This protein binds this small molecule.
Small molecule (SMILES): CC(=O)N[C@@H]1[C@@H](O)[C@H](O)[C@@H](CO)O[C@H]1O

Sequence of chain 1.A:
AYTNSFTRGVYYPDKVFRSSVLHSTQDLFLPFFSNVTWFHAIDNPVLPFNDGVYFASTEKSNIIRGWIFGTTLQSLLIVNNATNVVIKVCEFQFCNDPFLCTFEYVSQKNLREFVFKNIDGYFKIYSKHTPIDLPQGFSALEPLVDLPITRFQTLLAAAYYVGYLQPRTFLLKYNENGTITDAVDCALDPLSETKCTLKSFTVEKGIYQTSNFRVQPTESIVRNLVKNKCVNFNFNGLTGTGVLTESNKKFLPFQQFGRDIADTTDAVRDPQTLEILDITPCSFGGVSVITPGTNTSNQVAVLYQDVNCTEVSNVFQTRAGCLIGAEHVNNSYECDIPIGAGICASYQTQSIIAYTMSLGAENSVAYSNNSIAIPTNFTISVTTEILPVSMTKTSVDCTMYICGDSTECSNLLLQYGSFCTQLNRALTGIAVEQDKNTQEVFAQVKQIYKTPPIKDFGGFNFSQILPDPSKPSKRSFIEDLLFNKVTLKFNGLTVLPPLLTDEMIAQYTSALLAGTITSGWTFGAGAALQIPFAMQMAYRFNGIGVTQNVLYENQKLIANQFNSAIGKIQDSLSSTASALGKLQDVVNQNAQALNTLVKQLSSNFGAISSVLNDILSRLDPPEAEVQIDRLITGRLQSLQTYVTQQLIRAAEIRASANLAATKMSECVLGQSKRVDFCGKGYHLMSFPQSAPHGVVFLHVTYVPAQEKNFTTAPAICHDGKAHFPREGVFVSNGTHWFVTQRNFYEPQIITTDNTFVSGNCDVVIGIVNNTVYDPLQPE

Binding-site contacts:
Ligand atom O6 contacts residue ASN616 of chain 1.A at 4.4 Å.
Ligand atom O5 contacts residue ASN616 of chain 1.A at 2.3 Å (h-bond).
Ligand atom C5 contacts residue ASN616 of chain 1.A at 3.6 Å.
Ligand atom C7 contacts residue ASN616 of chain 1.A at 3.2 Å.
Ligand atom N2 contacts residue ASN616 of chain 1.A at 2.9 Å (h-bond).
Ligand atom C1 contacts residue ASN616 of chain 1.A at 1.4 Å.
Ligand atom C8 contacts residue ASN616 of chain 1.A at 3.9 Å.
Ligand atom C4 contacts residue ASN616 of chain 1.A at 4.2 Å.
Ligand atom C3 contacts residue ASN616 of chain 1.A at 3.7 Å.
Ligand atom C2 contacts residue ASN616 of chain 1.A at 2.4 Å.
Ligand atom O7 contacts residue ASN616 of chain 1.A at 3.1 Å (h-bond).